Binding-site contacts:
Ligand atom C6 contacts residue ARG41 of chain 1.A at 3.5 Å.
Ligand atom C24 contacts residue VAL89 of chain 1.A at 3.6 Å (hydrophobic).
Ligand atom N25 contacts residue ILE60 of chain 1.A at 3.8 Å.
Ligand atom O16 contacts residue ASP169 of chain 1.A at 3.1 Å.
Ligand atom C25 contacts residue ILE60 of chain 1.A at 3.9 Å (hydrophobic).
Ligand atom O13 contacts residue ILE168 of chain 1.A at 3.6 Å.
Ligand atom C23 contacts residue VAL89 of chain 1.A at 3.9 Å (hydrophobic).
Ligand atom O22 contacts residue PHE107 of chain 1.A at 3.9 Å.
Ligand atom C15 contacts residue ILE168 of chain 1.A at 3.9 Å (hydrophobic).
Ligand atom C1 contacts residue VAL47 of chain 1.A at 3.7 Å (hydrophobic).
Ligand atom C14 contacts residue ILE168 of chain 1.A at 3.7 Å (hydrophobic).
Ligand atom C3 contacts residue VAL47 of chain 1.A at 3.8 Å (hydrophobic).
Ligand atom C3 contacts residue ILE168 of chain 1.A at 3.8 Å (hydrophobic).
Ligand atom C22 contacts residue ILE168 of chain 1.A at 4.0 Å (hydrophobic).
Ligand atom C5 contacts residue ARG41 of chain 1.A at 3.9 Å.
Ligand atom C2 contacts residue ILE168 of chain 1.A at 4.0 Å (hydrophobic).
Ligand atom O2A contacts residue VAL110 of chain 1.A at 3.1 Å.
Ligand atom O22 contacts residue LYS62 of chain 1.A at 2.9 Å (salt-bridge).
Ligand atom C25 contacts residue ILE168 of chain 1.A at 4.0 Å (hydrophobic).
Ligand atom C16 contacts residue VAL47 of chain 1.A at 4.0 Å (hydrophobic).
Ligand atom C24 contacts residue ILE168 of chain 1.A at 3.9 Å (hydrophobic).
Ligand atom O1 contacts residue GLY42 of chain 1.A at 3.1 Å.
Ligand atom O13 contacts residue VAL47 of chain 1.A at 3.9 Å.
Ligand atom O2B contacts residue ILE60 of chain 1.A at 3.8 Å.
Ligand atom O1 contacts residue ASP169 of chain 1.A at 3.0 Å (salt-bridge).
Ligand atom C2 contacts residue VAL47 of chain 1.A at 3.5 Å (hydrophobic).
Ligand atom O2B contacts residue MET157 of chain 1.A at 3.1 Å.
Ligand atom O2A contacts residue MET157 of chain 1.A at 3.2 Å.
Ligand atom C1 contacts residue GLY42 of chain 1.A at 3.9 Å.
Ligand atom C22 contacts residue ASP169 of chain 1.A at 3.6 Å.
Ligand atom O16 contacts residue LYS62 of chain 1.A at 3.2 Å (salt-bridge).
Ligand atom O2A contacts residue ILE60 of chain 1.A at 3.2 Å.
Ligand atom N25 contacts residue MET157 of chain 1.A at 3.0 Å.
Ligand atom O22 contacts residue ASP169 of chain 1.A at 3.2 Å (salt-bridge).
Ligand atom C25 contacts residue MET157 of chain 1.A at 3.7 Å (hydrophobic).
Ligand atom O1 contacts residue SER45 of chain 1.A at 3.7 Å.
Ligand atom C6 contacts residue GLY42 of chain 1.A at 3.8 Å.
Ligand atom C24 contacts residue PHE107 of chain 1.A at 3.9 Å (hydrophobic).
Ligand atom C23 contacts residue PHE107 of chain 1.A at 3.6 Å (hydrophobic).
Ligand atom O1 contacts residue ARG41 of chain 1.A at 3.9 Å.

A protein and the small-molecule ligand that binds it are described below.
Small molecule (SMILES): O=c1c2c(O)cccc2oc2c([N+](=O)[O-])ccc(O)c12

Sequence of chain 1.A:
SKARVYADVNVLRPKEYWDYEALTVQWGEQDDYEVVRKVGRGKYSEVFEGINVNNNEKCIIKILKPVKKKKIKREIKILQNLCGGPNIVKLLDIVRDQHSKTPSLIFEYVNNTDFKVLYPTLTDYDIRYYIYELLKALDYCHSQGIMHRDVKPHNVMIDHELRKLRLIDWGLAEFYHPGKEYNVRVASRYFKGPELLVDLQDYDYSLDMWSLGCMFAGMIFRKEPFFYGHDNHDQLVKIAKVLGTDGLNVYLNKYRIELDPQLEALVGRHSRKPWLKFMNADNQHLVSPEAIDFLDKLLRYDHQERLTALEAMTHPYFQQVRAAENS